Binding-site contacts:
Ligand atom C8 contacts residue GLU340 of chain 1.B at 3.2 Å.
Ligand atom C8 contacts residue PHE109 of chain 1.E at 4.2 Å (hydrophobic).
Ligand atom C6 contacts residue TYR105 of chain 1.E at 3.2 Å (hydrophobic).
Ligand atom C5 contacts residue TYR105 of chain 1.E at 4.0 Å (hydrophobic).
Ligand atom O6 contacts residue GLY339 of chain 1.B at 4.1 Å.
Ligand atom O7 contacts residue GLU340 of chain 1.B at 3.9 Å.
Ligand atom C4 contacts residue ASN343 of chain 1.B at 4.2 Å.
Ligand atom C5 contacts residue GLY339 of chain 1.B at 4.0 Å.
Ligand atom C6 contacts residue GLY339 of chain 1.B at 4.3 Å.
Ligand atom C7 contacts residue PHE109 of chain 1.E at 3.6 Å (hydrophobic).
Ligand atom O4 contacts residue LEU335 of chain 1.B at 4.2 Å.
Ligand atom C4 contacts residue TYR105 of chain 1.E at 4.1 Å (hydrophobic).
Ligand atom C7 contacts residue TYR111 of chain 1.E at 3.1 Å (hydrophobic).
Ligand atom C7 contacts residue ASN343 of chain 1.B at 3.2 Å.
Ligand atom N2 contacts residue PHE109 of chain 1.E at 4.2 Å.
Ligand atom C6 contacts residue LEU335 of chain 1.B at 3.7 Å (hydrophobic).
Ligand atom O7 contacts residue TYR111 of chain 1.E at 2.8 Å (h-bond).
Ligand atom C8 contacts residue ASN104 of chain 1.E at 4.3 Å.
Ligand atom C8 contacts residue TYR111 of chain 1.E at 3.0 Å (hydrophobic).
Ligand atom O5 contacts residue ASN343 of chain 1.B at 2.4 Å (h-bond).
Ligand atom O7 contacts residue ASN343 of chain 1.B at 4.0 Å.
Ligand atom O5 contacts residue LEU335 of chain 1.B at 3.5 Å.
Ligand atom C5 contacts residue LEU335 of chain 1.B at 4.2 Å (hydrophobic).
Ligand atom C1 contacts residue ASN343 of chain 1.B at 1.5 Å.
Ligand atom N2 contacts residue TYR111 of chain 1.E at 4.2 Å.
Ligand atom C3 contacts residue ASN343 of chain 1.B at 3.8 Å.
Ligand atom C6 contacts residue GLU340 of chain 1.B at 3.8 Å.
Ligand atom O7 contacts residue PHE109 of chain 1.E at 2.9 Å.
Ligand atom O5 contacts residue GLY339 of chain 1.B at 4.3 Å.
Ligand atom N2 contacts residue GLN100 of chain 1.E at 3.6 Å (h-bond).
Ligand atom O7 contacts residue GLN100 of chain 1.E at 2.8 Å (h-bond).
Ligand atom C6 contacts residue CYS336 of chain 1.B at 4.3 Å (hydrophobic).
Ligand atom C8 contacts residue ASN343 of chain 1.B at 3.6 Å.
Ligand atom N2 contacts residue ASN343 of chain 1.B at 2.7 Å (h-bond).
Ligand atom C7 contacts residue GLU340 of chain 1.B at 3.7 Å.
Ligand atom C6 contacts residue GLY339 of chain 1.B at 4.0 Å.
Ligand atom C7 contacts residue GLN100 of chain 1.E at 3.5 Å.
Ligand atom C5 contacts residue GLU340 of chain 1.B at 3.8 Å.
Ligand atom C5 contacts residue ASN343 of chain 1.B at 3.7 Å.
Ligand atom C2 contacts residue ASN343 of chain 1.B at 2.4 Å.

Sequence of chain 1.E:
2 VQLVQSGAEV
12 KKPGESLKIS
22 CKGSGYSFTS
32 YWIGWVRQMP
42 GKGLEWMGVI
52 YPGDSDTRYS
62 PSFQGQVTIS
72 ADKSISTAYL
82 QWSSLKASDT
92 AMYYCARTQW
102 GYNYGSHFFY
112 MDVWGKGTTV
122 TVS

This small molecule binds to this protein.
Small molecule (SMILES): CC(=O)N[C@H]1[C@H](O[C@H]2[C@H](O)[C@@H](NC(C)=O)CO[C@@H]2CO[C@@H]2O[C@@H](C)[C@@H](O)[C@@H](O)[C@@H]2O)O[C@H](CO)[C@@H](O)[C@@H]1O

Sequence of chain 1.B:
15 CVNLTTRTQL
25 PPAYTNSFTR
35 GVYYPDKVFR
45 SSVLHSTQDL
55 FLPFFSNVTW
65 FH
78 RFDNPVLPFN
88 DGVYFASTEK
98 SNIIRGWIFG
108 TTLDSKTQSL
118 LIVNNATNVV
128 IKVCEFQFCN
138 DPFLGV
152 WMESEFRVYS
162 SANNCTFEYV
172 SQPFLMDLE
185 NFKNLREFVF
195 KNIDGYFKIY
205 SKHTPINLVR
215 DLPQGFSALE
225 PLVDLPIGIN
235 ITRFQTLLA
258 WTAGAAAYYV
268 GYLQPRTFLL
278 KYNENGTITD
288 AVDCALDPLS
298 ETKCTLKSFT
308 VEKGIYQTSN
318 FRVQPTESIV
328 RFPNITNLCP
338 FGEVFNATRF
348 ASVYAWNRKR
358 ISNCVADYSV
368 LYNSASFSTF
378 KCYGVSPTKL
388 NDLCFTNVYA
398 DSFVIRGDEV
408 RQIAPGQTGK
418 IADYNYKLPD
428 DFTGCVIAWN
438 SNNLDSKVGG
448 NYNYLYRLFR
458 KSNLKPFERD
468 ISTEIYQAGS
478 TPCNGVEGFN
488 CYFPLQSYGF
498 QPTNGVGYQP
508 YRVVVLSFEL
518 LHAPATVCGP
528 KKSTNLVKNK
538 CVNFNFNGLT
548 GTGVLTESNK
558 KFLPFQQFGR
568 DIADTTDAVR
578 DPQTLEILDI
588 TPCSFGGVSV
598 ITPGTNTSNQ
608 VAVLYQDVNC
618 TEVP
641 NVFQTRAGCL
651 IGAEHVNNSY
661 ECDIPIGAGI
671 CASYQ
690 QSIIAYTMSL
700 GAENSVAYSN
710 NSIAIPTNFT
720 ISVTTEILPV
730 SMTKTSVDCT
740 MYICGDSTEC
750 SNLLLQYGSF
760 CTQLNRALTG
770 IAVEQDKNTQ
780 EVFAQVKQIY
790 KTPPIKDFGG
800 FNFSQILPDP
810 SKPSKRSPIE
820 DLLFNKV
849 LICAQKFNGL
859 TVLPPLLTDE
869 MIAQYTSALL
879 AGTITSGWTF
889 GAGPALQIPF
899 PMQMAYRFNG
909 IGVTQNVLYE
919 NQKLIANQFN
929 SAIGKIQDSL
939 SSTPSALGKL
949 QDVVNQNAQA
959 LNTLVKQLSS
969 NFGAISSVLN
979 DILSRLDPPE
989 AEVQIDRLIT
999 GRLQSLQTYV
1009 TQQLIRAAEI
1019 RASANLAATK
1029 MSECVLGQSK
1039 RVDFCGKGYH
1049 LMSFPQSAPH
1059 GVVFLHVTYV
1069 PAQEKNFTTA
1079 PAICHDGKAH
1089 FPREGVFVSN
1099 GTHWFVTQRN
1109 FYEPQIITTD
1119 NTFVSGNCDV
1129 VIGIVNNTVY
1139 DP